Sequence of chain 1.A:
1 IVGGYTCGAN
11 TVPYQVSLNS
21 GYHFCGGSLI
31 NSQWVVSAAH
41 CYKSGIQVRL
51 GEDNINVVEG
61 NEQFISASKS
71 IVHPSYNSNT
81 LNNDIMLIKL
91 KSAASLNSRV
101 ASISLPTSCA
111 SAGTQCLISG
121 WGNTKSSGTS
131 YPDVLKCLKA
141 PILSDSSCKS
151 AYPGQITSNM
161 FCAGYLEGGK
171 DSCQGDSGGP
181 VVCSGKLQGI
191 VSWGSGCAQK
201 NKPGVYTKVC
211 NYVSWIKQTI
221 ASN

A protein and the small-molecule ligand that binds it are described below.
Small molecule (SMILES): Nc1cccc[nH+]1

Binding-site contacts:
Ligand atom C4 contacts residue SER177 of chain 1.A at 3.8 Å.
Ligand atom DN1A contacts residue GLY204 of chain 1.A at 3.3 Å.
Ligand atom C5 contacts residue SO41 of chain 1.D at 4.0 Å.
Ligand atom N contacts residue ASP171 of chain 1.A at 3.4 Å (salt-bridge).
Ligand atom C2 contacts residue CYS173 of chain 1.A at 4.0 Å (hydrophobic).
Ligand atom DN2 contacts residue ASP171 of chain 1.A at 2.9 Å.
Ligand atom C2 contacts residue SER172 of chain 1.A at 3.5 Å.
Ligand atom C5 contacts residue CYS173 of chain 1.A at 3.9 Å (hydrophobic).
Ligand atom C6 contacts residue GLY194 of chain 1.A at 3.6 Å.
Ligand atom C5 contacts residue GLN174 of chain 1.A at 3.9 Å.
Ligand atom DN1 contacts residue SER172 of chain 1.A at 3.9 Å.
Ligand atom C5 contacts residue GLY194 of chain 1.A at 3.9 Å.
Ligand atom C3 contacts residue VAL191 of chain 1.A at 3.9 Å (hydrophobic).
Ligand atom N contacts residue TRP193 of chain 1.A at 3.9 Å.
Ligand atom DN1A contacts residue TYR206 of chain 1.A at 3.8 Å.
Ligand atom DN1 contacts residue CYS197 of chain 1.A at 3.8 Å.
Ligand atom C2 contacts residue GLY194 of chain 1.A at 3.9 Å.
Ligand atom N1 contacts residue TRP193 of chain 1.A at 4.1 Å.
Ligand atom DN1A contacts residue SER172 of chain 1.A at 2.2 Å.
Ligand atom DN1 contacts residue GLY196 of chain 1.A at 2.1 Å.
Ligand atom N1 contacts residue SER172 of chain 1.A at 3.8 Å.
Ligand atom N1 contacts residue GLY194 of chain 1.A at 3.6 Å.
Ligand atom N1 contacts residue GLY196 of chain 1.A at 3.0 Å (h-bond).
Ligand atom DN2 contacts residue GLY196 of chain 1.A at 3.9 Å.
Ligand atom C3 contacts residue CYS173 of chain 1.A at 3.9 Å (hydrophobic).
Ligand atom C3 contacts residue SER172 of chain 1.A at 3.4 Å.
Ligand atom DN1A contacts residue ASP171 of chain 1.A at 3.1 Å.
Ligand atom C4 contacts residue CYS173 of chain 1.A at 3.7 Å (hydrophobic).
Ligand atom C3 contacts residue TRP193 of chain 1.A at 4.0 Å (hydrophobic).
Ligand atom N contacts residue GLY204 of chain 1.A at 3.6 Å.
Ligand atom DN1A contacts residue TRP193 of chain 1.A at 4.0 Å.
Ligand atom DN2 contacts residue SER172 of chain 1.A at 3.2 Å.
Ligand atom C6 contacts residue CYS197 of chain 1.A at 4.0 Å (hydrophobic).
Ligand atom DN1A contacts residue VAL205 of chain 1.A at 3.9 Å.
Ligand atom N contacts residue SER172 of chain 1.A at 3.0 Å (h-bond).
Ligand atom DN1 contacts residue GLY194 of chain 1.A at 3.5 Å.
Ligand atom C6 contacts residue GLY196 of chain 1.A at 3.4 Å.
Ligand atom N1 contacts residue CYS197 of chain 1.A at 4.0 Å.
Ligand atom C2 contacts residue TRP193 of chain 1.A at 3.9 Å (hydrophobic).
Ligand atom DN2 contacts residue GLY204 of chain 1.A at 3.4 Å.